Sequence of chain 1.C:
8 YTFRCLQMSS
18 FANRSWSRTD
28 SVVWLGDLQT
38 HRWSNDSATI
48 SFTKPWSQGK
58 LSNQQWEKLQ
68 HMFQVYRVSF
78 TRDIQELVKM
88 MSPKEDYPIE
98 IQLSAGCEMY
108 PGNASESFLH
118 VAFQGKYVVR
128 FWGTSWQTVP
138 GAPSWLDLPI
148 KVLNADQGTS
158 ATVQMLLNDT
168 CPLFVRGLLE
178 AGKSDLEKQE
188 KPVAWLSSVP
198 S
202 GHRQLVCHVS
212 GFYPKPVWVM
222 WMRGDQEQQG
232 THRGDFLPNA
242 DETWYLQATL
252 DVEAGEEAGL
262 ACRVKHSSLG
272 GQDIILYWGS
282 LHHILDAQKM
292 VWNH

A small-molecule ligand and the protein it binds are described below.
Small molecule (SMILES): CC(=O)N[C@@H]1[C@@H](O)[C@H](O)[C@@H](CO)O[C@H]1O

Binding-site contacts:
Ligand atom C5 contacts residue ASN20 of chain 1.C at 3.6 Å.
Ligand atom C4 contacts residue ASN20 of chain 1.C at 4.3 Å.
Ligand atom C5 contacts residue ALA19 of chain 1.C at 4.4 Å (hydrophobic).
Ligand atom C7 contacts residue ASN20 of chain 1.C at 3.6 Å.
Ligand atom N2 contacts residue ASN20 of chain 1.C at 3.2 Å (h-bond).
Ligand atom C3 contacts residue ASN20 of chain 1.C at 3.9 Å.
Ligand atom O7 contacts residue ASN20 of chain 1.C at 3.7 Å.
Ligand atom C6 contacts residue ALA19 of chain 1.C at 3.8 Å (hydrophobic).
Ligand atom C1 contacts residue ASN20 of chain 1.C at 1.4 Å.
Ligand atom C6 contacts residue TRP23 of chain 1.C at 4.1 Å (hydrophobic).
Ligand atom O5 contacts residue TRP23 of chain 1.C at 3.9 Å.
Ligand atom N2 contacts residue SER22 of chain 1.C at 4.3 Å.
Ligand atom C8 contacts residue SER22 of chain 1.C at 3.5 Å.
Ligand atom C1 contacts residue TRP23 of chain 1.C at 3.8 Å (hydrophobic).
Ligand atom C2 contacts residue ASN20 of chain 1.C at 2.6 Å.
Ligand atom O5 contacts residue ALA19 of chain 1.C at 3.7 Å.
Ligand atom C7 contacts residue SER22 of chain 1.C at 4.2 Å.
Ligand atom O5 contacts residue ASN20 of chain 1.C at 2.3 Å (h-bond).
Ligand atom C5 contacts residue TRP23 of chain 1.C at 3.9 Å (hydrophobic).